The small molecule below binds the protein below.
Small molecule (SMILES): C[C@@H]1C[C@H]2[C@@H]3CCC4=CC(=O)C=C[C@]4(C)[C@@]3(F)[C@@H](O)C[C@]2(C)[C@@]1(O)C(=O)CO

Sequence of chain 1.C:
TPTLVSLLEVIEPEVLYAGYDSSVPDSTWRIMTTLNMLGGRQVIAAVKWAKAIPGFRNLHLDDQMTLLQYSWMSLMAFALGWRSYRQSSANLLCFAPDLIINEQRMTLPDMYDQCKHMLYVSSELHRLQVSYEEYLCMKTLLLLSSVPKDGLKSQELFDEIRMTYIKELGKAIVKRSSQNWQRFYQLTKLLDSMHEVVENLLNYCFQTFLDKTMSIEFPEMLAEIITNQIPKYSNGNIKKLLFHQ

Binding-site contacts:
Ligand atom C3 contacts residue PHE126 of chain 1.C at 3.7 Å (hydrophobic).
Ligand atom C11 contacts residue LEU66 of chain 1.C at 3.9 Å (hydrophobic).
Ligand atom O5 contacts residue PHE252 of chain 1.C at 3.9 Å.
Ligand atom O3 contacts residue MET63 of chain 1.C at 3.0 Å.
Ligand atom O3 contacts residue GLN145 of chain 1.C at 3.3 Å (h-bond).
Ligand atom O2 contacts residue ASN67 of chain 1.C at 3.4 Å (h-bond).
Ligand atom C7 contacts residue MET104 of chain 1.C at 3.6 Å (hydrophobic).
Ligand atom O5 contacts residue THR242 of chain 1.C at 2.7 Å (h-bond).
Ligand atom C3 contacts residue GLN73 of chain 1.C at 3.4 Å.
Ligand atom O1 contacts residue LEU111 of chain 1.C at 3.8 Å.
Ligand atom C19 contacts residue MET107 of chain 1.C at 3.8 Å (hydrophobic).
Ligand atom C15 contacts residue MET104 of chain 1.C at 3.9 Å (hydrophobic).
Ligand atom C2 contacts residue GLN73 of chain 1.C at 3.5 Å.
Ligand atom C4 contacts residue MET107 of chain 1.C at 3.2 Å (hydrophobic).
Ligand atom C5 contacts residue MET107 of chain 1.C at 3.9 Å (hydrophobic).
Ligand atom C6 contacts residue MET104 of chain 1.C at 3.8 Å (hydrophobic).
Ligand atom O1 contacts residue ARG114 of chain 1.C at 2.4 Å (salt-bridge).
Ligand atom O2 contacts residue LEU66 of chain 1.C at 3.8 Å.
Ligand atom C1 contacts residue GLY70 of chain 1.C at 3.6 Å.
Ligand atom O4 contacts residue CYS239 of chain 1.C at 3.2 Å.
Ligand atom C6 contacts residue ALA108 of chain 1.C at 3.8 Å (hydrophobic).
Ligand atom C21 contacts residue MET63 of chain 1.C at 3.8 Å (hydrophobic).
Ligand atom C21 contacts residue ASN67 of chain 1.C at 3.6 Å.
Ligand atom C3 contacts residue ARG114 of chain 1.C at 3.7 Å.
Ligand atom O1 contacts residue GLN73 of chain 1.C at 3.3 Å (h-bond).
Ligand atom C1 contacts residue LEU66 of chain 1.C at 3.8 Å (hydrophobic).
Ligand atom C2 contacts residue PHE126 of chain 1.C at 3.6 Å (hydrophobic).
Ligand atom O4 contacts residue TYR238 of chain 1.C at 3.2 Å (h-bond).
Ligand atom C15 contacts residue LEU235 of chain 1.C at 3.8 Å (hydrophobic).
Ligand atom C4 contacts residue LEU111 of chain 1.C at 3.9 Å (hydrophobic).
Ligand atom C22 contacts residue GLN145 of chain 1.C at 3.2 Å.
Ligand atom C6 contacts residue MET107 of chain 1.C at 3.7 Å (hydrophobic).
Ligand atom C21 contacts residue THR242 of chain 1.C at 3.9 Å.
Ligand atom C18 contacts residue ASN67 of chain 1.C at 3.6 Å.
Ligand atom C18 contacts residue CYS239 of chain 1.C at 3.6 Å (hydrophobic).
Ligand atom C12 contacts residue ASN67 of chain 1.C at 3.4 Å.
Ligand atom O4 contacts residue THR242 of chain 1.C at 3.5 Å (h-bond).
Ligand atom C7 contacts residue MET149 of chain 1.C at 3.5 Å (hydrophobic).
Ligand atom F1 contacts residue PHE126 of chain 1.C at 3.2 Å.
Ligand atom O5 contacts residue ILE250 of chain 1.C at 3.8 Å.